Sequence of chain 1.O:
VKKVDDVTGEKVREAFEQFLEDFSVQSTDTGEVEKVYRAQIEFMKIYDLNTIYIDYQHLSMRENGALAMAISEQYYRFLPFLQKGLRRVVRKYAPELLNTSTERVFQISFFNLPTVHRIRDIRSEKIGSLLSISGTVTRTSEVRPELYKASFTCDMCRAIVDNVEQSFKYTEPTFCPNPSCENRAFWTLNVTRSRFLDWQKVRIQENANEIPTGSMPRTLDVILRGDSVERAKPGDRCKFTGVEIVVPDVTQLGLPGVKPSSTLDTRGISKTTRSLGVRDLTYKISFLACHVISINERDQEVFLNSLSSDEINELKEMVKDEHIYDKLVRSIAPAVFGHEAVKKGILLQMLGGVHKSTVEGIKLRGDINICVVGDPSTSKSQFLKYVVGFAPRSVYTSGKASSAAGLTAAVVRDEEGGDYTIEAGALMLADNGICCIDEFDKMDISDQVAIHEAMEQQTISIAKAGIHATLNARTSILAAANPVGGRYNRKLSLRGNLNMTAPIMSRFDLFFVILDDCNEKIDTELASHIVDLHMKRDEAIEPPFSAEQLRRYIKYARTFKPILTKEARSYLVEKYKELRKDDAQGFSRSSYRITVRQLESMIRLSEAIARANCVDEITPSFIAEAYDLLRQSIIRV

The protein below binds the small molecule below.
Small molecule (SMILES): Nc1ncnc2c1ncn2[C@@H]1O[C@H](COP(=O)(O)OP(=O)(O)OP(O)(O)=S)[C@@H](O)[C@H]1O

Sequence of chain 1.K:
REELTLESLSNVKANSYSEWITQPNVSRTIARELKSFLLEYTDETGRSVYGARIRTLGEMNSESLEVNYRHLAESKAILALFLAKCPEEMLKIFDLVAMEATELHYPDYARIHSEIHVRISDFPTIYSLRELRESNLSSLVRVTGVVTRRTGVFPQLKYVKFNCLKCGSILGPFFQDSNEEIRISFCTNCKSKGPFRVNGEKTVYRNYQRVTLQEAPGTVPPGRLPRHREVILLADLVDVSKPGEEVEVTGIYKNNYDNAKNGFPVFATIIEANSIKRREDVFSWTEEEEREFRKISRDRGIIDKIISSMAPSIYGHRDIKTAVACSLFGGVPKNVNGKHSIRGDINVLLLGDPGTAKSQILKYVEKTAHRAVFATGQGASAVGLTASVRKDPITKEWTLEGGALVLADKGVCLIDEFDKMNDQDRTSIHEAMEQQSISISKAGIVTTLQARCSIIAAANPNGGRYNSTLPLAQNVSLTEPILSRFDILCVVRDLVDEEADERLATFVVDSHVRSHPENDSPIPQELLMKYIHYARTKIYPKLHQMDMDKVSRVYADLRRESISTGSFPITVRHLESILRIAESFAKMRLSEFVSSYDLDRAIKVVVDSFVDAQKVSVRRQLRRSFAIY

Binding-site contacts:
Ligand atom O3' contacts residue ARG404 of chain 1.K at 2.8 Å (salt-bridge).
Ligand atom C5 contacts residue ILE668 of chain 1.O at 3.8 Å (hydrophobic).
Ligand atom S1G contacts residue ARG301 of chain 1.O at 3.1 Å (salt-bridge).
Ligand atom C6 contacts residue ILE668 of chain 1.O at 3.6 Å (hydrophobic).
Ligand atom O2' contacts residue PRO403 of chain 1.K at 2.8 Å (h-bond).
Ligand atom O3' contacts residue GLU299 of chain 1.O at 3.5 Å.
Ligand atom C2' contacts residue PRO403 of chain 1.K at 3.9 Å (hydrophobic).
Ligand atom O5' contacts residue GLU299 of chain 1.O at 3.5 Å.
Ligand atom C2 contacts residue ILE668 of chain 1.O at 3.8 Å (hydrophobic).
Ligand atom PA contacts residue ARG301 of chain 1.O at 3.8 Å.
Ligand atom C1' contacts residue ILE623 of chain 1.O at 3.6 Å (hydrophobic).
Ligand atom N1 contacts residue ARG326 of chain 1.K at 3.1 Å (salt-bridge).
Ligand atom N7 contacts residue ILE668 of chain 1.O at 3.8 Å.
Ligand atom S1G contacts residue SER298 of chain 1.O at 3.4 Å (h-bond).
Ligand atom N3 contacts residue HIS405 of chain 1.K at 3.7 Å.
Ligand atom O3G contacts residue LYS358 of chain 1.O at 3.5 Å.
Ligand atom O3G contacts residue ASN442 of chain 1.K at 3.7 Å.
Ligand atom S1G contacts residue ASN442 of chain 1.K at 3.8 Å.
Ligand atom C5' contacts residue THR297 of chain 1.O at 3.6 Å.
Ligand atom O1B contacts residue THR622 of chain 1.O at 3.5 Å (h-bond).
Ligand atom N6 contacts residue ILE668 of chain 1.O at 3.6 Å.
Ligand atom O2A contacts residue ARG301 of chain 1.O at 2.7 Å (salt-bridge).
Ligand atom O4' contacts residue ILE623 of chain 1.O at 3.8 Å.
Ligand atom O3' contacts residue PRO403 of chain 1.K at 3.8 Å.
Ligand atom O3G contacts residue LYS441 of chain 1.K at 3.7 Å.
Ligand atom N6 contacts residue ARG326 of chain 1.K at 3.5 Å (salt-bridge).
Ligand atom C6 contacts residue ARG326 of chain 1.K at 3.8 Å.
Ligand atom O2A contacts residue GLU299 of chain 1.O at 3.4 Å.
Ligand atom C5 contacts residue HIS405 of chain 1.K at 3.8 Å.
Ligand atom O4' contacts residue THR622 of chain 1.O at 3.8 Å.
Ligand atom S1G contacts residue TRP356 of chain 1.O at 3.6 Å.
Ligand atom N3 contacts residue ILE668 of chain 1.O at 3.9 Å.
Ligand atom O2B contacts residue THR622 of chain 1.O at 3.5 Å (h-bond).
Ligand atom C4 contacts residue HIS405 of chain 1.K at 3.8 Å.
Ligand atom PG contacts residue LYS441 of chain 1.K at 3.8 Å.
Ligand atom O2G contacts residue LYS441 of chain 1.K at 3.0 Å (salt-bridge).
Ligand atom O3A contacts residue ARG301 of chain 1.O at 3.8 Å.
Ligand atom O3A contacts residue SER298 of chain 1.O at 3.6 Å.
Ligand atom N7 contacts residue TYR621 of chain 1.O at 3.7 Å.
Ligand atom C3' contacts residue GLU299 of chain 1.O at 3.8 Å.